Binding-site contacts:
Ligand atom C2 contacts residue GLU455 of chain 2.A at 4.3 Å.
Ligand atom C7 contacts residue ASN457 of chain 2.A at 3.7 Å.
Ligand atom O5 contacts residue ASN457 of chain 2.A at 2.5 Å (h-bond).
Ligand atom N2 contacts residue ASN457 of chain 2.A at 3.0 Å (h-bond).
Ligand atom C7 contacts residue LEU456 of chain 2.A at 4.5 Å (hydrophobic).
Ligand atom C2 contacts residue ASN457 of chain 2.A at 2.6 Å.
Ligand atom C5 contacts residue ASN457 of chain 2.A at 3.7 Å.
Ligand atom O7 contacts residue ASN457 of chain 2.A at 3.9 Å.
Ligand atom C1 contacts residue ASN457 of chain 2.A at 1.5 Å.
Ligand atom C7 contacts residue GLU455 of chain 2.A at 3.8 Å.
Ligand atom C4 contacts residue ASN457 of chain 2.A at 4.4 Å.
Ligand atom C1 contacts residue GLU455 of chain 2.A at 3.9 Å.
Ligand atom C8 contacts residue LEU456 of chain 2.A at 3.6 Å (hydrophobic).
Ligand atom N2 contacts residue GLU455 of chain 2.A at 3.5 Å (salt-bridge).
Ligand atom C8 contacts residue ASN457 of chain 2.A at 4.5 Å.
Ligand atom C3 contacts residue ASN457 of chain 2.A at 3.9 Å.
Ligand atom C8 contacts residue GLU455 of chain 2.A at 3.6 Å.

A small-molecule ligand and the protein it binds are described below.
Small molecule (SMILES): CC(=O)N[C@@H]1[C@@H](O)[C@H](O)[C@@H](CO)O[C@H]1O

Sequence of chain 2.A:
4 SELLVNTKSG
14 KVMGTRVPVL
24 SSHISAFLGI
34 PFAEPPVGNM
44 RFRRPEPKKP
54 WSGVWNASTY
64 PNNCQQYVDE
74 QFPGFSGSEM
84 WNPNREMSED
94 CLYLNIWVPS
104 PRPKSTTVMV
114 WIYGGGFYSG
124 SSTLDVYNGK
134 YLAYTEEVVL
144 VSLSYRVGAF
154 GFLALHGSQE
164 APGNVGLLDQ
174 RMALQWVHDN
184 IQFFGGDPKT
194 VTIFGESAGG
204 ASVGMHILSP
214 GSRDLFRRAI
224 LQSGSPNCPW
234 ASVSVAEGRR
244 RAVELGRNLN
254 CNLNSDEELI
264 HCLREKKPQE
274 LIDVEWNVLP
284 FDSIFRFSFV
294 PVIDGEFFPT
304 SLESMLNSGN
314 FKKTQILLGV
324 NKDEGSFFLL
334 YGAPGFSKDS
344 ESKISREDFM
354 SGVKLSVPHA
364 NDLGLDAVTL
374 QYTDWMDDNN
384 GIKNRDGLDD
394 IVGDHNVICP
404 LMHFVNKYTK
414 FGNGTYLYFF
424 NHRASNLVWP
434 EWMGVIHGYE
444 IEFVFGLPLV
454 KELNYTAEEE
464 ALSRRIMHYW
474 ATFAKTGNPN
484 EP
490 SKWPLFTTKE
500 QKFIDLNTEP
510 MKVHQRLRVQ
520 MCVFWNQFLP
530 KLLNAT